Sequence of chain 1.A:
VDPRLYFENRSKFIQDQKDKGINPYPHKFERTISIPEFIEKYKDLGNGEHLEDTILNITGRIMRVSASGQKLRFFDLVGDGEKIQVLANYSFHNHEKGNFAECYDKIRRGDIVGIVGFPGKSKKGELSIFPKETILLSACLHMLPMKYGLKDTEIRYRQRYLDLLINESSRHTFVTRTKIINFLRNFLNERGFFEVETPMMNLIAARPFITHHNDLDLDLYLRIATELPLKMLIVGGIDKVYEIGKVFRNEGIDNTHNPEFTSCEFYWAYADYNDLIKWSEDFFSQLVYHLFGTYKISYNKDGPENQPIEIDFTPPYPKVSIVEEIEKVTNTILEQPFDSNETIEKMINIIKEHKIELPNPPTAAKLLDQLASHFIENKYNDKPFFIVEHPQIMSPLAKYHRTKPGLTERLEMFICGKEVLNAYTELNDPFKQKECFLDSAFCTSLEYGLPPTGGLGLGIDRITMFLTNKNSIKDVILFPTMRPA

Sequence of chain 1.B:
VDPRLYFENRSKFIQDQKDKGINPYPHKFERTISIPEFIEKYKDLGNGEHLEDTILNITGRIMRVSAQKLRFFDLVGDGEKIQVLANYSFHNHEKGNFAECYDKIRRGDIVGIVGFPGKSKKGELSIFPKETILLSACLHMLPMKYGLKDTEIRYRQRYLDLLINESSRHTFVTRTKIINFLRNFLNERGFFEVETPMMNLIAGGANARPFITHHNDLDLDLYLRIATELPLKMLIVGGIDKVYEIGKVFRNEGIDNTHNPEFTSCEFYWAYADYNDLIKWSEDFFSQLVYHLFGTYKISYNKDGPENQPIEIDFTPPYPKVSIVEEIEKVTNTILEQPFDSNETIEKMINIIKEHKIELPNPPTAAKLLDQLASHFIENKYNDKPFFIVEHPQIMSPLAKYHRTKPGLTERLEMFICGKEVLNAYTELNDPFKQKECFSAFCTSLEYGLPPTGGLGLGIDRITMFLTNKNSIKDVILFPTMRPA

Binding-site contacts:
Ligand atom CB contacts residue ALA274 of chain 1.A at 3.9 Å (hydrophobic).
Ligand atom C contacts residue ALA276 of chain 1.A at 4.3 Å (hydrophobic).
Ligand atom CB contacts residue TRP273 of chain 1.A at 3.2 Å (hydrophobic).
Ligand atom C contacts residue TRP273 of chain 1.A at 3.9 Å (hydrophobic).
Ligand atom O contacts residue ALA276 of chain 1.A at 3.4 Å (h-bond).
Ligand atom O contacts residue TYR275 of chain 1.A at 3.2 Å (h-bond).
Ligand atom CD contacts residue LYS245 of chain 1.A at 3.2 Å.
Ligand atom CD contacts residue TRP273 of chain 1.A at 3.6 Å (hydrophobic).
Ligand atom CA contacts residue TRP273 of chain 1.A at 3.9 Å (hydrophobic).
Ligand atom CA contacts residue ARG32 of chain 1.B at 4.5 Å.
Ligand atom O contacts residue ALA274 of chain 1.A at 3.7 Å.
Ligand atom OXT contacts residue GLU31 of chain 1.B at 3.4 Å (salt-bridge).
Ligand atom O contacts residue ASP280 of chain 1.A at 4.2 Å.
Ligand atom CG contacts residue ARG32 of chain 1.B at 3.9 Å.
Ligand atom O contacts residue LYS29 of chain 1.B at 4.3 Å.
Ligand atom CB contacts residue LYS245 of chain 1.A at 4.4 Å.
Ligand atom OXT contacts residue LYS29 of chain 1.B at 3.3 Å (salt-bridge).
Ligand atom OXT contacts residue TYR275 of chain 1.A at 3.3 Å (h-bond).
Ligand atom C contacts residue TYR275 of chain 1.A at 3.6 Å (hydrophobic).
Ligand atom CG contacts residue TRP273 of chain 1.A at 3.1 Å (hydrophobic).
Ligand atom C contacts residue LYS29 of chain 1.B at 4.2 Å.
Ligand atom OXT contacts residue ASP280 of chain 1.A at 4.2 Å.
Ligand atom N contacts residue ARG32 of chain 1.B at 3.6 Å.
Ligand atom O contacts residue TRP273 of chain 1.A at 3.1 Å (h-bond).
Ligand atom C contacts residue ALA274 of chain 1.A at 4.4 Å (hydrophobic).
Ligand atom CB contacts residue ARG32 of chain 1.B at 3.7 Å.
Ligand atom CG contacts residue LYS245 of chain 1.A at 3.2 Å.

A small-molecule ligand and the protein it binds are described below.
Small molecule (SMILES): N[C@@H](CCCC[NH3+])C(=O)O